A small-molecule ligand and the protein it binds are described below.
Small molecule (SMILES): N#Cc1cccc(CN2CCc3ncn(Cc4ccc(Cl)cc4)c(=O)c3C2)c1

Sequence of chain 2.A:
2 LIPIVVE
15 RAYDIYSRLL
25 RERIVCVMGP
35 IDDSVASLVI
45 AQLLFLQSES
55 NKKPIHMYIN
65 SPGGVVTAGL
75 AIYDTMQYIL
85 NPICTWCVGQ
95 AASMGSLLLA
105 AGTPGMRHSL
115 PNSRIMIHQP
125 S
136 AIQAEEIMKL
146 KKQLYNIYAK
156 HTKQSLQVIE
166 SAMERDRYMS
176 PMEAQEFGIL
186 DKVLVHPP

Sequence of chain 2.G:
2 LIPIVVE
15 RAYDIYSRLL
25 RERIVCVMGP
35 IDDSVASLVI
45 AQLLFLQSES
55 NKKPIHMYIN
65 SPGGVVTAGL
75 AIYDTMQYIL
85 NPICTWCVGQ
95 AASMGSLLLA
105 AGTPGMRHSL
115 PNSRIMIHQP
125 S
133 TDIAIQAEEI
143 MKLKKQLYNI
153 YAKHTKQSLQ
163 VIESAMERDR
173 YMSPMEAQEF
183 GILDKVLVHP

Binding-site contacts:
Ligand atom C23 contacts residue SER52 of chain 2.G at 3.9 Å.
Ligand atom O25 contacts residue LEU48 of chain 2.G at 3.7 Å.
Ligand atom N13 contacts residue ILE28 of chain 2.A at 3.8 Å.
Ligand atom C17 contacts residue GLU26 of chain 2.A at 3.8 Å.
Ligand atom C27 contacts residue TYR62 of chain 2.A at 2.9 Å (hydrophobic).
Ligand atom C05 contacts residue TYR82 of chain 2.G at 3.9 Å (hydrophobic).
Ligand atom C18 contacts residue LEU48 of chain 2.G at 3.9 Å (hydrophobic).
Ligand atom C05 contacts residue THR79 of chain 2.G at 3.6 Å.
Ligand atom N01 contacts residue VAL92 of chain 2.A at 3.2 Å.
Ligand atom C14 contacts residue GLU26 of chain 2.A at 3.9 Å.
Ligand atom C07 contacts residue TYR62 of chain 2.A at 3.6 Å (hydrophobic).
Ligand atom C10 contacts residue TRP90 of chain 2.A at 3.4 Å (hydrophobic).
Ligand atom C04 contacts residue THR79 of chain 2.G at 3.4 Å.
Ligand atom CL21 contacts residue PHE49 of chain 2.G at 3.7 Å.
Ligand atom C08 contacts residue TYR82 of chain 2.G at 3.9 Å (hydrophobic).
Ligand atom C10 contacts residue TYR62 of chain 2.A at 3.4 Å (hydrophobic).
Ligand atom C19 contacts residue LEU23 of chain 2.A at 3.6 Å (hydrophobic).
Ligand atom C08 contacts residue TYR62 of chain 2.A at 3.6 Å (hydrophobic).
Ligand atom C11 contacts residue TYR62 of chain 2.A at 3.3 Å (hydrophobic).
Ligand atom CL21 contacts residue LEU23 of chain 2.A at 3.8 Å.
Ligand atom N09 contacts residue TYR62 of chain 2.A at 2.7 Å (h-bond).
Ligand atom C08 contacts residue TRP90 of chain 2.A at 3.7 Å (hydrophobic).
Ligand atom C19 contacts residue LEU48 of chain 2.G at 3.7 Å (hydrophobic).
Ligand atom C22 contacts residue GLU26 of chain 2.A at 3.4 Å.
Ligand atom C12 contacts residue TYR62 of chain 2.A at 3.4 Å (hydrophobic).
Ligand atom C23 contacts residue GLU26 of chain 2.A at 3.1 Å.
Ligand atom C02 contacts residue TYR62 of chain 2.A at 3.4 Å (hydrophobic).
Ligand atom C11 contacts residue HIS60 of chain 2.A at 3.2 Å.
Ligand atom C26 contacts residue TYR62 of chain 2.A at 3.2 Å (hydrophobic).
Ligand atom C28 contacts residue TYR62 of chain 2.A at 3.1 Å (hydrophobic).
Ligand atom C14 contacts residue ILE28 of chain 2.A at 3.9 Å (hydrophobic).
Ligand atom C06 contacts residue TYR82 of chain 2.G at 3.4 Å (hydrophobic).
Ligand atom C12 contacts residue ILE28 of chain 2.A at 3.9 Å (hydrophobic).
Ligand atom C22 contacts residue ARG22 of chain 2.A at 3.9 Å.
Ligand atom CL21 contacts residue ARG22 of chain 2.A at 3.6 Å.
Ligand atom N01 contacts residue TYR62 of chain 2.A at 3.2 Å.
Ligand atom C03 contacts residue TYR62 of chain 2.A at 3.8 Å (hydrophobic).
Ligand atom C04 contacts residue ILE44 of chain 2.G at 3.9 Å (hydrophobic).
Ligand atom C22 contacts residue SER52 of chain 2.G at 3.9 Å.
Ligand atom C02 contacts residue VAL92 of chain 2.A at 3.6 Å (hydrophobic).